Sequence of chain 1.A:
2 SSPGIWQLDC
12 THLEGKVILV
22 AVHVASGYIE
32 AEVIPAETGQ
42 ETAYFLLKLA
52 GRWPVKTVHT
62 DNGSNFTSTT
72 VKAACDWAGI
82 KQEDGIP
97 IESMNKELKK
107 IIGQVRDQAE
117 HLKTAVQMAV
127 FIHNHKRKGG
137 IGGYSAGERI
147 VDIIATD

A small-molecule ligand and the protein it binds are described below.
Small molecule (SMILES): OCc1cc(-c2ccccc2)on1

Sequence of chain 1.B:
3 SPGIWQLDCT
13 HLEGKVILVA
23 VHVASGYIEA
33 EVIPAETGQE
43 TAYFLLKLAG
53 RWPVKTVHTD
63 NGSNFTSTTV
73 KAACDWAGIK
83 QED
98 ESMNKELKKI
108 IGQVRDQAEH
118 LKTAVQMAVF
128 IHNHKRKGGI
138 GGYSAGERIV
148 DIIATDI

Binding-site contacts:
Ligand atom C7 contacts residue ALA44 of chain 1.A at 4.3 Å (hydrophobic).
Ligand atom C6 contacts residue ALA74 of chain 1.A at 3.7 Å (hydrophobic).
Ligand atom C2 contacts residue LEU48 of chain 1.A at 4.1 Å (hydrophobic).
Ligand atom N10 contacts residue TYR45 of chain 1.A at 3.4 Å (h-bond).
Ligand atom C3 contacts residue ALA75 of chain 1.A at 3.9 Å (hydrophobic).
Ligand atom C7 contacts residue ALA75 of chain 1.A at 4.3 Å (hydrophobic).
Ligand atom C1 contacts residue TRP78 of chain 1.A at 3.6 Å (hydrophobic).
Ligand atom O11 contacts residue ALA75 of chain 1.A at 4.3 Å.
Ligand atom C4 contacts residue THR71 of chain 1.A at 4.2 Å.
Ligand atom O11 contacts residue TYR45 of chain 1.A at 4.1 Å.
Ligand atom O13 contacts residue GLU116 of chain 1.B at 3.6 Å (salt-bridge).
Ligand atom C5 contacts residue ALA75 of chain 1.A at 3.9 Å (hydrophobic).
Ligand atom O11 contacts residue ALA44 of chain 1.A at 3.8 Å.
Ligand atom C4 contacts residue ALA75 of chain 1.A at 4.1 Å (hydrophobic).
Ligand atom C9 contacts residue THR120 of chain 1.B at 3.7 Å.
Ligand atom C9 contacts residue ALA44 of chain 1.A at 4.0 Å (hydrophobic).
Ligand atom C7 contacts residue THR120 of chain 1.B at 3.9 Å.
Ligand atom C9 contacts residue THR71 of chain 1.A at 4.2 Å.
Ligand atom C6 contacts residue ALA75 of chain 1.A at 3.9 Å (hydrophobic).
Ligand atom N10 contacts residue ALA44 of chain 1.A at 3.6 Å.
Ligand atom C8 contacts residue ALA44 of chain 1.A at 4.2 Å (hydrophobic).
Ligand atom C1 contacts residue ALA75 of chain 1.A at 3.9 Å (hydrophobic).
Ligand atom C2 contacts residue ALA75 of chain 1.A at 3.9 Å (hydrophobic).
Ligand atom C12 contacts residue GLU116 of chain 1.B at 4.3 Å.
Ligand atom C9 contacts residue TYR45 of chain 1.A at 4.1 Å (hydrophobic).
Ligand atom O13 contacts residue GLN41 of chain 1.A at 3.5 Å.
Ligand atom C4 contacts residue ALA74 of chain 1.A at 4.2 Å (hydrophobic).
Ligand atom C5 contacts residue ALA74 of chain 1.A at 3.7 Å (hydrophobic).
Ligand atom C12 contacts residue THR120 of chain 1.B at 3.7 Å.
Ligand atom C6 contacts residue TRP78 of chain 1.A at 3.6 Å (hydrophobic).
Ligand atom C9 contacts residue GLN41 of chain 1.A at 4.2 Å.
Ligand atom C8 contacts residue THR120 of chain 1.B at 4.0 Å.
Ligand atom C8 contacts residue THR71 of chain 1.A at 3.6 Å.
Ligand atom N10 contacts residue LEU48 of chain 1.A at 4.2 Å.
Ligand atom O11 contacts residue THR120 of chain 1.B at 3.9 Å.
Ligand atom O13 contacts residue THR71 of chain 1.A at 3.7 Å.
Ligand atom C12 contacts residue TYR45 of chain 1.A at 4.2 Å (hydrophobic).
Ligand atom C12 contacts residue GLN41 of chain 1.A at 3.4 Å.
Ligand atom O11 contacts residue LEU48 of chain 1.A at 3.6 Å.
Ligand atom N10 contacts residue THR120 of chain 1.B at 4.0 Å.